Sequence of chain 2.A:
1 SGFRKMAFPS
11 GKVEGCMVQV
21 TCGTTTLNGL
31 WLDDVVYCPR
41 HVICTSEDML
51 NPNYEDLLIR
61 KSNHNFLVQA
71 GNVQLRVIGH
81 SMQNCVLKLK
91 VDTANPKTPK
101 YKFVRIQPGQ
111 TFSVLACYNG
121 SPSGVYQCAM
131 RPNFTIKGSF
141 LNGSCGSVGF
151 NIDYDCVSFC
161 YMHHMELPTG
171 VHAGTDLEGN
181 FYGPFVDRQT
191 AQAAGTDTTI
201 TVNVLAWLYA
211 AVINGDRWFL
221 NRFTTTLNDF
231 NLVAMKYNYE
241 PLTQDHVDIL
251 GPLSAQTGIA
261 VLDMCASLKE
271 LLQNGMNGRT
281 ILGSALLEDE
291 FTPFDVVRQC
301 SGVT

Sequence of chain 1.A:
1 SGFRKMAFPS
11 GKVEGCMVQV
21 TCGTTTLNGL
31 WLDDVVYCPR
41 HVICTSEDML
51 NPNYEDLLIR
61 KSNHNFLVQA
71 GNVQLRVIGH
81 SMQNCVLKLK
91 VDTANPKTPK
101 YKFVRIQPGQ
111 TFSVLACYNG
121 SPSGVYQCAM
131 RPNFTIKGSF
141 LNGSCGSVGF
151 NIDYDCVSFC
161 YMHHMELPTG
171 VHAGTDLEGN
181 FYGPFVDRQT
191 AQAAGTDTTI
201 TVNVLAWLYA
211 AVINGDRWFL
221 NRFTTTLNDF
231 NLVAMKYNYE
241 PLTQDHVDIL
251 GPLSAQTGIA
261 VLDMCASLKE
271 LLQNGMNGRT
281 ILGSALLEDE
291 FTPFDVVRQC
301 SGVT

Binding-site contacts:
Ligand atom C8 contacts residue ASN142 of chain 2.A at 3.8 Å.
Ligand atom N2 contacts residue HIS163 of chain 2.A at 2.9 Å (h-bond).
Ligand atom C11 contacts residue ASN142 of chain 2.A at 3.7 Å.
Ligand atom C10 contacts residue ASN142 of chain 2.A at 3.6 Å.
Ligand atom C6 contacts residue HIS163 of chain 2.A at 3.3 Å.
Ligand atom C5 contacts residue CYS145 of chain 2.A at 4.0 Å (hydrophobic).
Ligand atom C7 contacts residue GLU166 of chain 2.A at 3.5 Å.
Ligand atom C17 contacts residue MET49 of chain 2.A at 3.5 Å (hydrophobic).
Ligand atom CL contacts residue HIS41 of chain 2.A at 3.5 Å.
Ligand atom CL contacts residue MET165 of chain 2.A at 3.7 Å.
Ligand atom N2 contacts residue GLU166 of chain 2.A at 3.7 Å.
Ligand atom C12 contacts residue ASN142 of chain 2.A at 3.5 Å.
Ligand atom C16 contacts residue MET49 of chain 2.A at 3.7 Å (hydrophobic).
Ligand atom C7 contacts residue LEU141 of chain 2.A at 3.7 Å (hydrophobic).
Ligand atom C18 contacts residue MET49 of chain 2.A at 3.9 Å (hydrophobic).
Ligand atom C16 contacts residue MET165 of chain 2.A at 3.5 Å (hydrophobic).
Ligand atom C9 contacts residue LEU141 of chain 2.A at 3.6 Å (hydrophobic).
Ligand atom C4 contacts residue HIS164 of chain 2.A at 3.9 Å.
Ligand atom C8 contacts residue GLU166 of chain 2.A at 3.9 Å.
Ligand atom O contacts residue MET165 of chain 2.A at 3.4 Å.
Ligand atom C6 contacts residue SER144 of chain 2.A at 3.9 Å.
Ligand atom C13 contacts residue ASN142 of chain 2.A at 3.9 Å.
Ligand atom N2 contacts residue PHE140 of chain 2.A at 3.6 Å.
Ligand atom N2 contacts residue SER144 of chain 2.A at 3.6 Å (h-bond).
Ligand atom C15 contacts residue HIS164 of chain 2.A at 3.4 Å.
Ligand atom C9 contacts residue ASN142 of chain 2.A at 3.6 Å.
Ligand atom C6 contacts residue GLU166 of chain 2.A at 3.8 Å.
Ligand atom C15 contacts residue HIS41 of chain 2.A at 3.6 Å.
Ligand atom C9 contacts residue PHE140 of chain 2.A at 3.8 Å (hydrophobic).
Ligand atom C2 contacts residue DMS1 of chain 2.G at 3.8 Å.
Ligand atom C contacts residue GLN189 of chain 2.A at 3.4 Å.
Ligand atom O contacts residue GLU166 of chain 2.A at 3.3 Å (salt-bridge).
Ligand atom C8 contacts residue PHE140 of chain 2.A at 3.9 Å (hydrophobic).
Ligand atom C6 contacts residue CYS145 of chain 2.A at 3.9 Å (hydrophobic).
Ligand atom C15 contacts residue MET165 of chain 2.A at 3.6 Å (hydrophobic).
Ligand atom N1 contacts residue CYS145 of chain 2.A at 3.4 Å (h-bond).
Ligand atom C8 contacts residue LEU141 of chain 2.A at 3.6 Å (hydrophobic).
Ligand atom C9 contacts residue GLU166 of chain 2.A at 3.7 Å.
Ligand atom CL contacts residue ASP187 of chain 2.A at 3.1 Å.
Ligand atom C7 contacts residue PHE140 of chain 2.A at 3.2 Å (hydrophobic).

The protein below binds the small molecule below.
Small molecule (SMILES): CN1CC[C@@H](C(=O)Nc2cncc3ccccc23)c2cc(Cl)ccc21